Sequence of chain 1.A:
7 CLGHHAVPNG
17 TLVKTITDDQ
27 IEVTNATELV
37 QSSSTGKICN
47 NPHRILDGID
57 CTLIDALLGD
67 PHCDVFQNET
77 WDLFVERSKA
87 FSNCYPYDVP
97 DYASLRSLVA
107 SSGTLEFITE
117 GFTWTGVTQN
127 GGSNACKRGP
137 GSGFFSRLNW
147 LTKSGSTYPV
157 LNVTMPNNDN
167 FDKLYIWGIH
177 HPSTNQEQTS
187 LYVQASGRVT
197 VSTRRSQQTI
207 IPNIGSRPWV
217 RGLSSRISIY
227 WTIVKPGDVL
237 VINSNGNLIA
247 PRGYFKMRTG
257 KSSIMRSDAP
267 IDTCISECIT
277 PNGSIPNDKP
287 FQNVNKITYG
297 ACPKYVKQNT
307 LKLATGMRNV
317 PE

Binding-site contacts:
Ligand atom C4 contacts residue ASN31 of chain 1.A at 4.2 Å.
Ligand atom O5 contacts residue ASN31 of chain 1.A at 2.4 Å (h-bond).
Ligand atom O5 contacts residue THR311 of chain 1.A at 4.0 Å.
Ligand atom C5 contacts residue ASN31 of chain 1.A at 3.7 Å.
Ligand atom C2 contacts residue ASN31 of chain 1.A at 2.4 Å.
Ligand atom N2 contacts residue ASN31 of chain 1.A at 2.8 Å (h-bond).
Ligand atom C3 contacts residue ASN31 of chain 1.A at 3.8 Å.
Ligand atom C1 contacts residue THR311 of chain 1.A at 4.5 Å.
Ligand atom C1 contacts residue ASN31 of chain 1.A at 1.4 Å.
Ligand atom O7 contacts residue ASN31 of chain 1.A at 3.9 Å.
Ligand atom C7 contacts residue ASN31 of chain 1.A at 3.6 Å.

A protein and the small-molecule ligand that binds it are described below.
Small molecule (SMILES): CC(=O)N[C@@H]1[C@@H](O)[C@H](O)[C@@H](CO)O[C@H]1O